Sequence of chain 1.B:
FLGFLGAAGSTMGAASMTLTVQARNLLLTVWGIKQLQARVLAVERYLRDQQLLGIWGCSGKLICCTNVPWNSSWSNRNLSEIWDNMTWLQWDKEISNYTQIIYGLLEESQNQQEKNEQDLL

A small-molecule ligand and the protein it binds are described below.
Small molecule (SMILES): CC(=O)N[C@@H]1[C@@H](O)[C@H](O)[C@@H](CO)O[C@H]1O

Binding-site contacts:
Ligand atom O7 contacts residue TYR127 of chain 1.B at 4.0 Å.
Ligand atom C8 contacts residue TYR127 of chain 1.B at 4.1 Å (hydrophobic).
Ligand atom C2 contacts residue ASN126 of chain 1.B at 2.4 Å.
Ligand atom C1 contacts residue ASN126 of chain 1.B at 1.4 Å.
Ligand atom C8 contacts residue GLU123 of chain 1.B at 3.5 Å.
Ligand atom C8 contacts residue ASN126 of chain 1.B at 4.0 Å.
Ligand atom C4 contacts residue ASN126 of chain 1.B at 4.1 Å.
Ligand atom C7 contacts residue TYR127 of chain 1.B at 4.5 Å (hydrophobic).
Ligand atom C3 contacts residue ASN126 of chain 1.B at 3.7 Å.
Ligand atom C7 contacts residue ASN126 of chain 1.B at 3.6 Å.
Ligand atom N2 contacts residue ASN126 of chain 1.B at 2.8 Å (h-bond).
Ligand atom O7 contacts residue ASN126 of chain 1.B at 4.0 Å.
Ligand atom C5 contacts residue ASN126 of chain 1.B at 3.7 Å.
Ligand atom O5 contacts residue ASN126 of chain 1.B at 2.4 Å (h-bond).